This protein binds this small molecule.
Small molecule (SMILES): O=P(O)(O)OC[C@H]1O[C@](O)(CO)[C@@H](O)[C@@H]1O

Sequence of chain 2.B:
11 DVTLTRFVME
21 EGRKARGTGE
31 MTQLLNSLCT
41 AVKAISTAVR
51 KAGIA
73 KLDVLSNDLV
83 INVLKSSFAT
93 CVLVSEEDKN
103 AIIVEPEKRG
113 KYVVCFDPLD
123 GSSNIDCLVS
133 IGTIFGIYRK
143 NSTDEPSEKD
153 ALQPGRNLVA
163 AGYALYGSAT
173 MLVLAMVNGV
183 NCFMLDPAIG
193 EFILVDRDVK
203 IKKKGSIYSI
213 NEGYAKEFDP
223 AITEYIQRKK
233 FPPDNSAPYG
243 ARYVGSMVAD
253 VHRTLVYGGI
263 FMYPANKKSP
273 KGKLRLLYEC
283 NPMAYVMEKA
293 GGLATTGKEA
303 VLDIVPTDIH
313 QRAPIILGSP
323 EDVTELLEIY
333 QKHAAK

Sequence of chain 2.A:
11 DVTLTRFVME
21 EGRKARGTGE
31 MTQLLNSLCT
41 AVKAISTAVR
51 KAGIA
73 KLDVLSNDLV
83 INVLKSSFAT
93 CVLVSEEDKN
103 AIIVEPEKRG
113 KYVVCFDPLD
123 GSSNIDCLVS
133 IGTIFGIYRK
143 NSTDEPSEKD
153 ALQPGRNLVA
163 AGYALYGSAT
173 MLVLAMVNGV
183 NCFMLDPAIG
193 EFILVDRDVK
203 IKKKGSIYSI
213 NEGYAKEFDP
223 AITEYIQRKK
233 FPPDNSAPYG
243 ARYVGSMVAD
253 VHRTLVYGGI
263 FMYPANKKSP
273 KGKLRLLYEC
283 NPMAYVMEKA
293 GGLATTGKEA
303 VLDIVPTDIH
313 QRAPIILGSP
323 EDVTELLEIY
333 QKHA

Binding-site contacts:
Ligand atom C3 contacts residue ASP122 of chain 2.A at 3.9 Å.
Ligand atom O4 contacts residue SER248 of chain 2.A at 3.8 Å.
Ligand atom O3P contacts residue ASN213 of chain 2.A at 3.0 Å (h-bond).
Ligand atom C5 contacts residue GLY247 of chain 2.A at 3.8 Å.
Ligand atom C6 contacts residue TYR245 of chain 2.A at 3.5 Å (hydrophobic).
Ligand atom O3P contacts residue TYR265 of chain 2.A at 3.7 Å.
Ligand atom O4 contacts residue MET249 of chain 2.A at 3.1 Å (h-bond).
Ligand atom O1 contacts residue PO41 of chain 2.D at 2.9 Å (h-bond).
Ligand atom P contacts residue ASN213 of chain 2.A at 3.8 Å.
Ligand atom O3 contacts residue MET249 of chain 2.A at 3.4 Å (h-bond).
Ligand atom O3P contacts residue ARG244 of chain 2.B at 3.6 Å (salt-bridge).
Ligand atom O5 contacts residue LYS275 of chain 2.A at 2.9 Å (salt-bridge).
Ligand atom C1 contacts residue PO41 of chain 2.D at 3.2 Å.
Ligand atom O2P contacts residue LYS275 of chain 2.A at 3.5 Å (salt-bridge).
Ligand atom O1 contacts residue ARG277 of chain 2.A at 3.3 Å (salt-bridge).
Ligand atom P contacts residue TYR265 of chain 2.A at 3.6 Å.
Ligand atom O3 contacts residue PO41 of chain 2.D at 3.8 Å.
Ligand atom O6 contacts residue LYS275 of chain 2.A at 2.9 Å (salt-bridge).
Ligand atom C1 contacts residue LEU276 of chain 2.A at 3.9 Å (hydrophobic).
Ligand atom O3 contacts residue ASP122 of chain 2.A at 2.8 Å (salt-bridge).
Ligand atom O3P contacts residue TYR245 of chain 2.A at 2.8 Å (h-bond).
Ligand atom O2 contacts residue PO41 of chain 2.D at 3.1 Å (h-bond).
Ligand atom O2P contacts residue TYR265 of chain 2.A at 2.5 Å (h-bond).
Ligand atom C5 contacts residue LYS275 of chain 2.A at 3.9 Å.
Ligand atom C1 contacts residue LYS275 of chain 2.A at 3.4 Å.
Ligand atom C4 contacts residue MET249 of chain 2.A at 3.6 Å (hydrophobic).
Ligand atom C1 contacts residue ARG277 of chain 2.A at 3.6 Å.
Ligand atom O1 contacts residue LYS275 of chain 2.A at 3.5 Å.
Ligand atom O4 contacts residue GLY247 of chain 2.A at 3.8 Å.
Ligand atom P contacts residue LYS275 of chain 2.A at 3.7 Å.
Ligand atom O3 contacts residue GLY123 of chain 2.A at 3.7 Å.
Ligand atom O6 contacts residue TYR265 of chain 2.A at 3.6 Å.
Ligand atom C6 contacts residue GLY247 of chain 2.A at 3.5 Å.
Ligand atom P contacts residue TYR216 of chain 2.A at 3.7 Å.
Ligand atom C2 contacts residue LYS275 of chain 2.A at 3.8 Å.
Ligand atom P contacts residue ARG244 of chain 2.B at 3.8 Å.
Ligand atom C4 contacts residue GLY247 of chain 2.A at 3.1 Å.
Ligand atom O1P contacts residue ARG244 of chain 2.B at 2.6 Å (salt-bridge).
Ligand atom C1 contacts residue GLU281 of chain 2.A at 3.9 Å.
Ligand atom O2P contacts residue TYR216 of chain 2.A at 2.6 Å (h-bond).